A small-molecule ligand and the protein it binds are described below.
Small molecule (SMILES): CC(=O)N[C@H]1[C@H](O[C@H]2[C@H](O)[C@@H](NC(C)=O)CO[C@@H]2CO)O[C@H](CO)[C@@H](O)[C@@H]1O

Sequence of chain 1.B:
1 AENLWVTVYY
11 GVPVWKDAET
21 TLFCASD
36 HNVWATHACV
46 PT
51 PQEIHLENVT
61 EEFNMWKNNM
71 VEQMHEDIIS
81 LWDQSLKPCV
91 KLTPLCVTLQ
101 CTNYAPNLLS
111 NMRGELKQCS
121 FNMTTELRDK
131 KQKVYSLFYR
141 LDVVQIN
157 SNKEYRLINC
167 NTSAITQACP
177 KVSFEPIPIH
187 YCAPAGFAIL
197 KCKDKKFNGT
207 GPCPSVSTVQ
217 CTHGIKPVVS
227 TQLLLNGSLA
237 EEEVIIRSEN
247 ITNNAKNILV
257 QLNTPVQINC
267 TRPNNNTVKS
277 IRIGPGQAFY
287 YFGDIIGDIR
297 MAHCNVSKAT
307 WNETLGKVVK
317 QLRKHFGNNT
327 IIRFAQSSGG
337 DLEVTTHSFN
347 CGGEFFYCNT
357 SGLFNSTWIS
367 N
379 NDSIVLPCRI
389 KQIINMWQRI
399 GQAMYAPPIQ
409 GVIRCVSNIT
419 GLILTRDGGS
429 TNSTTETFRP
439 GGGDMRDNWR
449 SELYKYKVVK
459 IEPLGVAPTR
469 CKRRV

Binding-site contacts:
Ligand atom O5 contacts residue PRO261 of chain 1.B at 3.7 Å.
Ligand atom C2 contacts residue ASN416 of chain 1.B at 2.4 Å.
Ligand atom C5 contacts residue ASN416 of chain 1.B at 3.6 Å.
Ligand atom O7 contacts residue ASN416 of chain 1.B at 3.9 Å.
Ligand atom O5 contacts residue ASN416 of chain 1.B at 2.3 Å (h-bond).
Ligand atom C4 contacts residue ASN416 of chain 1.B at 4.2 Å.
Ligand atom C8 contacts residue ASN232 of chain 1.B at 3.9 Å.
Ligand atom C6 contacts residue PRO261 of chain 1.B at 3.8 Å (hydrophobic).
Ligand atom C7 contacts residue ASN416 of chain 1.B at 3.6 Å.
Ligand atom O6 contacts residue PRO261 of chain 1.B at 3.4 Å.
Ligand atom C8 contacts residue NAG1 of chain 1.M at 3.3 Å.
Ligand atom C1 contacts residue ASN416 of chain 1.B at 1.4 Å.
Ligand atom C5 contacts residue PRO261 of chain 1.B at 4.4 Å (hydrophobic).
Ligand atom C3 contacts residue ASN416 of chain 1.B at 3.8 Å.
Ligand atom N2 contacts residue ASN416 of chain 1.B at 2.9 Å (h-bond).